Binding-site contacts:
Ligand atom PB contacts residue SER62 of chain 1.C at 3.5 Å.
Ligand atom O2G contacts residue ASP74 of chain 1.C at 3.0 Å (salt-bridge).
Ligand atom O2A contacts residue ASP74 of chain 1.C at 3.4 Å (salt-bridge).
Ligand atom PA contacts residue MG1 of chain 1.D at 3.2 Å.
Ligand atom O2' contacts residue LYS65 of chain 1.C at 3.1 Å (salt-bridge).
Ligand atom O3G contacts residue SER73 of chain 1.C at 2.8 Å (h-bond).
Ligand atom O1G contacts residue GLN229 of chain 1.C at 3.0 Å (h-bond).
Ligand atom O2' contacts residue GLN193 of chain 1.C at 2.9 Å (h-bond).
Ligand atom O3' contacts residue LYS65 of chain 1.C at 3.1 Å (salt-bridge).
Ligand atom O3' contacts residue GLY61 of chain 1.C at 3.4 Å.
Ligand atom O2B contacts residue GLY61 of chain 1.C at 3.4 Å.
Ligand atom PG contacts residue SER62 of chain 1.C at 3.4 Å.
Ligand atom C2 contacts residue SER186 of chain 1.C at 3.7 Å.
Ligand atom C2 contacts residue GLN193 of chain 1.C at 3.7 Å.
Ligand atom O2B contacts residue SER62 of chain 1.C at 2.9 Å (h-bond).
Ligand atom PB contacts residue MG1 of chain 1.D at 3.0 Å.
Ligand atom O2B contacts residue MG1 of chain 1.D at 1.9 Å.
Ligand atom C2' contacts residue GLN193 of chain 1.C at 3.7 Å.
Ligand atom PG contacts residue MG1 of chain 1.D at 3.3 Å.
Ligand atom O2B contacts residue ASP76 of chain 1.C at 3.0 Å (salt-bridge).
Ligand atom O3G contacts residue SER62 of chain 1.C at 2.5 Å (h-bond).
Ligand atom O2A contacts residue MG1 of chain 1.E at 2.4 Å.
Ligand atom C5' contacts residue ASP76 of chain 1.C at 3.7 Å.
Ligand atom PA contacts residue MG1 of chain 1.E at 3.5 Å.
Ligand atom O2G contacts residue SER62 of chain 1.C at 3.5 Å (h-bond).
Ligand atom C1' contacts residue GLN193 of chain 1.C at 3.5 Å.
Ligand atom O3B contacts residue MG1 of chain 1.D at 3.5 Å.
Ligand atom C3A contacts residue GLN229 of chain 1.C at 3.4 Å.
Ligand atom C4 contacts residue TYR230 of chain 1.C at 3.6 Å (hydrophobic).
Ligand atom O3G contacts residue LYS212 of chain 1.C at 3.1 Å (salt-bridge).
Ligand atom O3B contacts residue GLN229 of chain 1.C at 3.6 Å.
Ligand atom O2A contacts residue MG1 of chain 1.D at 2.0 Å.
Ligand atom O3B contacts residue LYS212 of chain 1.C at 3.5 Å (salt-bridge).
Ligand atom O2G contacts residue MG1 of chain 1.D at 2.0 Å.
Ligand atom N3 contacts residue GLN193 of chain 1.C at 3.1 Å (h-bond).
Ligand atom C3A contacts residue MG1 of chain 1.D at 3.5 Å.
Ligand atom O1B contacts residue SER62 of chain 1.C at 3.6 Å (h-bond).
Ligand atom O2A contacts residue ASP76 of chain 1.C at 3.0 Å (salt-bridge).
Ligand atom N3 contacts residue TYR230 of chain 1.C at 3.7 Å.
Ligand atom O3B contacts residue SER62 of chain 1.C at 3.3 Å.

A protein and the small-molecule ligand that binds it are described below.
Small molecule (SMILES): Nc1ncnc2c1ncn2[C@@H]1O[C@H](CO[P](=O)(O)C[P](=O)(O)OP(=O)(O)O)[C@@H](O)[C@H]1O

Sequence of chain 1.C:
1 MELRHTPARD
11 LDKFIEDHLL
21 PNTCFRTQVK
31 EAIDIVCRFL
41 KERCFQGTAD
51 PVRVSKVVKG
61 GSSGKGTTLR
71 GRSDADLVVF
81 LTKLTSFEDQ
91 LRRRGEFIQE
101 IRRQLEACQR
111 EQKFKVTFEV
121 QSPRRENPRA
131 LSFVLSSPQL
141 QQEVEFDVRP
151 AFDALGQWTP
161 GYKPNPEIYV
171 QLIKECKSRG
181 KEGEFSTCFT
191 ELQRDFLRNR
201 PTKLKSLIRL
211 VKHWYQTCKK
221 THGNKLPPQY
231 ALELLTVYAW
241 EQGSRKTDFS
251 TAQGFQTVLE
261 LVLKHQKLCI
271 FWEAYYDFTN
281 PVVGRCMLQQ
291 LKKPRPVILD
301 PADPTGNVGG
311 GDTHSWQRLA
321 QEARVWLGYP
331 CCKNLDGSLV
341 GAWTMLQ